This protein binds this small molecule.
Small molecule (SMILES): CCCOc1ccc(C(=O)NS(=O)(=O)c2ccccc2)cc1CNC(=O)c1ccc(-c2ncccn2)cc1

Sequence of chain 1.A:
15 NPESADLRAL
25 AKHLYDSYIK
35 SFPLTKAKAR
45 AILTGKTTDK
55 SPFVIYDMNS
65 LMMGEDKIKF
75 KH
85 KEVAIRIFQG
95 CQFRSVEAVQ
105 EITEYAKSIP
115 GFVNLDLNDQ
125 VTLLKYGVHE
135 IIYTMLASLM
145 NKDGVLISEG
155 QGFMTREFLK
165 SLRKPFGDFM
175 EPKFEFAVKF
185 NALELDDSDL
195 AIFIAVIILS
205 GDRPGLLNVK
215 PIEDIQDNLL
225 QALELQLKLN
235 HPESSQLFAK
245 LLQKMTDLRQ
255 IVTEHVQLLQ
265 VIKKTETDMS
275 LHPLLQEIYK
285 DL

Binding-site contacts:
Ligand atom C25 contacts residue ILE91 of chain 1.A at 3.5 Å (hydrophobic).
Ligand atom O1 contacts residue PHE173 of chain 1.A at 3.3 Å.
Ligand atom C7 contacts residue CYS95 of chain 1.A at 3.6 Å (hydrophobic).
Ligand atom N28 contacts residue GLY94 of chain 1.A at 3.8 Å.
Ligand atom C22 contacts residue GLY94 of chain 1.A at 3.5 Å.
Ligand atom O91 contacts residue HIS259 of chain 1.A at 3.6 Å (h-bond).
Ligand atom O3 contacts residue ARG98 of chain 1.A at 3.5 Å.
Ligand atom O91 contacts residue TYR137 of chain 1.A at 2.7 Å (h-bond).
Ligand atom C21 contacts residue GLY94 of chain 1.A at 3.7 Å.
Ligand atom C27 contacts residue HIS76 of chain 1.A at 3.4 Å.
Ligand atom C11 contacts residue SER99 of chain 1.A at 3.2 Å.
Ligand atom C11 contacts residue ILE136 of chain 1.A at 3.7 Å (hydrophobic).
Ligand atom N4 contacts residue CYS95 of chain 1.A at 3.4 Å.
Ligand atom O1 contacts residue LYS177 of chain 1.A at 2.8 Å (salt-bridge).
Ligand atom N24 contacts residue ILE91 of chain 1.A at 3.7 Å.
Ligand atom C13 contacts residue LEU143 of chain 1.A at 3.8 Å (hydrophobic).
Ligand atom C14 contacts residue ARG98 of chain 1.A at 3.2 Å.
Ligand atom C55 contacts residue PHE173 of chain 1.A at 3.4 Å (hydrophobic).
Ligand atom C4 contacts residue PHE173 of chain 1.A at 3.5 Å (hydrophobic).
Ligand atom N24 contacts residue MET158 of chain 1.A at 3.7 Å.
Ligand atom O2 contacts residue HIS259 of chain 1.A at 3.3 Å (h-bond).
Ligand atom N28 contacts residue PHE74 of chain 1.A at 3.7 Å.
Ligand atom N28 contacts residue HIS76 of chain 1.A at 3.3 Å.
Ligand atom C51 contacts residue PHE92 of chain 1.A at 3.2 Å (hydrophobic).
Ligand atom C26 contacts residue GLU69 of chain 1.A at 3.8 Å.
Ligand atom O99 contacts residue ARG98 of chain 1.A at 3.6 Å.
Ligand atom O1 contacts residue HIS259 of chain 1.A at 3.5 Å.
Ligand atom C55 contacts residue MET174 of chain 1.A at 3.8 Å (hydrophobic).
Ligand atom C10 contacts residue ILE136 of chain 1.A at 3.5 Å (hydrophobic).
Ligand atom C18 contacts residue CYS95 of chain 1.A at 3.8 Å (hydrophobic).
Ligand atom C18 contacts residue ILE151 of chain 1.A at 3.8 Å (hydrophobic).
Ligand atom C27 contacts residue ARG90 of chain 1.A at 3.6 Å.
Ligand atom N99 contacts residue CYS95 of chain 1.A at 3.6 Å (h-bond).
Ligand atom C10 contacts residue SER99 of chain 1.A at 3.6 Å.
Ligand atom C5 contacts residue TYR137 of chain 1.A at 3.8 Å (hydrophobic).
Ligand atom O3 contacts residue LEU140 of chain 1.A at 3.7 Å.
Ligand atom C15 contacts residue LEU140 of chain 1.A at 3.8 Å (hydrophobic).
Ligand atom C52 contacts residue PHE92 of chain 1.A at 3.5 Å (hydrophobic).
Ligand atom C26 contacts residue ARG90 of chain 1.A at 3.8 Å.
Ligand atom C54 contacts residue PHE173 of chain 1.A at 3.8 Å (hydrophobic).